This protein binds this small molecule.
Small molecule (SMILES): Cc1ncc(COP(=O)(O)O)c(/C=N\CC[C@H](N)C(=O)O)c1O

Binding-site contacts:
Ligand atom N1 contacts residue SER162 of chain 1.G at 2.6 Å (h-bond).
Ligand atom C3 contacts residue TYR187 of chain 1.G at 3.4 Å (hydrophobic).
Ligand atom O3 contacts residue LYS626 of chain 1.C at 3.1 Å (salt-bridge).
Ligand atom CG contacts residue HIS222 of chain 1.G at 3.5 Å.
Ligand atom N1 contacts residue TYR187 of chain 1.G at 3.3 Å.
Ligand atom O contacts residue GLU81 of chain 1.G at 3.6 Å (salt-bridge).
Ligand atom C6 contacts residue SER162 of chain 1.G at 3.4 Å.
Ligand atom C3 contacts residue ASN223 of chain 1.G at 3.5 Å.
Ligand atom C2 contacts residue TYR187 of chain 1.G at 3.5 Å (hydrophobic).
Ligand atom OP3 contacts residue SER114 of chain 1.G at 2.8 Å (h-bond).
Ligand atom C contacts residue HIS222 of chain 1.G at 3.5 Å.
Ligand atom OP1 contacts residue ARG192 of chain 1.G at 2.8 Å (salt-bridge).
Ligand atom O3 contacts residue ASN223 of chain 1.G at 2.5 Å (h-bond).
Ligand atom C2 contacts residue SER162 of chain 1.G at 3.6 Å.
Ligand atom O3 contacts residue HIS222 of chain 1.G at 3.1 Å (h-bond).
Ligand atom O contacts residue GLN296 of chain 1.G at 3.3 Å (h-bond).
Ligand atom C6 contacts residue TYR187 of chain 1.G at 3.4 Å (hydrophobic).
Ligand atom C4 contacts residue LYS626 of chain 1.C at 2.8 Å.
Ligand atom OP2 contacts residue ARG192 of chain 1.G at 3.2 Å (salt-bridge).
Ligand atom C6 contacts residue TYR160 of chain 1.G at 3.5 Å (hydrophobic).
Ligand atom OXT contacts residue HIS222 of chain 1.G at 3.0 Å (h-bond).
Ligand atom ND contacts residue LYS626 of chain 1.C at 2.7 Å (salt-bridge).
Ligand atom C4 contacts residue TYR187 of chain 1.G at 3.5 Å (hydrophobic).
Ligand atom C5A contacts residue TYR187 of chain 1.G at 3.4 Å (hydrophobic).
Ligand atom OXT contacts residue TYR160 of chain 1.G at 3.1 Å (h-bond).
Ligand atom CB contacts residue TYR160 of chain 1.G at 3.0 Å (hydrophobic).
Ligand atom OP2 contacts residue TYR187 of chain 1.G at 2.7 Å (h-bond).
Ligand atom O contacts residue ARG294 of chain 1.G at 2.8 Å (salt-bridge).
Ligand atom N1 contacts residue TYR160 of chain 1.G at 3.4 Å.
Ligand atom OP3 contacts residue GLY112 of chain 1.G at 3.6 Å.
Ligand atom OP3 contacts residue GLN113 of chain 1.G at 3.1 Å (h-bond).
Ligand atom OXT contacts residue HIS182 of chain 1.G at 2.7 Å (h-bond).
Ligand atom C contacts residue TYR160 of chain 1.G at 3.6 Å (hydrophobic).
Ligand atom C5 contacts residue TYR187 of chain 1.G at 3.1 Å (hydrophobic).
Ligand atom OP2 contacts residue SER114 of chain 1.G at 2.7 Å (h-bond).
Ligand atom C4A contacts residue LYS626 of chain 1.C at 2.1 Å.
Ligand atom N contacts residue GLU81 of chain 1.G at 2.9 Å (salt-bridge).
Ligand atom OP3 contacts residue ARG109 of chain 1.G at 2.7 Å (salt-bridge).
Ligand atom C3 contacts residue LYS626 of chain 1.C at 3.2 Å.
Ligand atom OP1 contacts residue GLY112 of chain 1.G at 3.0 Å (h-bond).

Sequence of chain 1.G:
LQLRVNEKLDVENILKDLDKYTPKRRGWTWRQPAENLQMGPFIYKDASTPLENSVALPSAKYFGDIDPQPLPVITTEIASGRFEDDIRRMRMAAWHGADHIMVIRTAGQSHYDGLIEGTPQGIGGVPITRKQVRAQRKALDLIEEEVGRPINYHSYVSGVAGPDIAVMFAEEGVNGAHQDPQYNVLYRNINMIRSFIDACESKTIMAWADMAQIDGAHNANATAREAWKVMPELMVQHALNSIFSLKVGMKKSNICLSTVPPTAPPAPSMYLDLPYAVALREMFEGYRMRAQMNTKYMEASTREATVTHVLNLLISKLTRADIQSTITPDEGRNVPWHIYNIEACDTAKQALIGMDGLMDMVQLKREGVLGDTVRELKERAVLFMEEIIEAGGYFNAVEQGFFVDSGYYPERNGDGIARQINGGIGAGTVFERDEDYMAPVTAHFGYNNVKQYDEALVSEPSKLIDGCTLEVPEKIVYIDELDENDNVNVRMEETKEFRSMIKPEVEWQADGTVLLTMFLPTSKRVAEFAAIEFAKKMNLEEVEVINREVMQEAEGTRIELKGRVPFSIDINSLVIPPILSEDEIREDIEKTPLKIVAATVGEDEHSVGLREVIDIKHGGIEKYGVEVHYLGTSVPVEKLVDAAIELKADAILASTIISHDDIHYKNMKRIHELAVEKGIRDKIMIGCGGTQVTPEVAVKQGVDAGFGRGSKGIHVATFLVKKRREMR

Sequence of chain 1.C:
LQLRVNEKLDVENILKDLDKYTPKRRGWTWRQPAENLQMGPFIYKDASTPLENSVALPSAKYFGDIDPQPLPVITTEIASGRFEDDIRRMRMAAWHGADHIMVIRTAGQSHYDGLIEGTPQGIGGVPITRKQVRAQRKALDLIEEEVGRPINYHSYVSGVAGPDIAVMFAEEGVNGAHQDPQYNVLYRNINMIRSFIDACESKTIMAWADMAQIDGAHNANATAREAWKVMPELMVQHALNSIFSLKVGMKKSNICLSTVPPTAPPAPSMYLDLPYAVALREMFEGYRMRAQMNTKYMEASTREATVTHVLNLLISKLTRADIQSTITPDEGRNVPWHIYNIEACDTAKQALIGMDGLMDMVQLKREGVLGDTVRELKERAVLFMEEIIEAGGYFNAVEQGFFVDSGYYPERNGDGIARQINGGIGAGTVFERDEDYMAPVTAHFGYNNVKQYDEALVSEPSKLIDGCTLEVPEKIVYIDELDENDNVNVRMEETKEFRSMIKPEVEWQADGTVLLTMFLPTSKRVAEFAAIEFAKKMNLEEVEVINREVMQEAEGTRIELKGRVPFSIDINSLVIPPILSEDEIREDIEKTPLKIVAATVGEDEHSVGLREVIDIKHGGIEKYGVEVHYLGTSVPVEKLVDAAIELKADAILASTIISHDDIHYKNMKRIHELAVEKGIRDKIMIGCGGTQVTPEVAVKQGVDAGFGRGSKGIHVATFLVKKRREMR